This protein binds this small molecule.
Small molecule (SMILES): CC(=O)N[C@@H]1[C@@H](O)[C@H](O)[C@@H](CO)O[C@H]1O

Sequence of chain 1.A:
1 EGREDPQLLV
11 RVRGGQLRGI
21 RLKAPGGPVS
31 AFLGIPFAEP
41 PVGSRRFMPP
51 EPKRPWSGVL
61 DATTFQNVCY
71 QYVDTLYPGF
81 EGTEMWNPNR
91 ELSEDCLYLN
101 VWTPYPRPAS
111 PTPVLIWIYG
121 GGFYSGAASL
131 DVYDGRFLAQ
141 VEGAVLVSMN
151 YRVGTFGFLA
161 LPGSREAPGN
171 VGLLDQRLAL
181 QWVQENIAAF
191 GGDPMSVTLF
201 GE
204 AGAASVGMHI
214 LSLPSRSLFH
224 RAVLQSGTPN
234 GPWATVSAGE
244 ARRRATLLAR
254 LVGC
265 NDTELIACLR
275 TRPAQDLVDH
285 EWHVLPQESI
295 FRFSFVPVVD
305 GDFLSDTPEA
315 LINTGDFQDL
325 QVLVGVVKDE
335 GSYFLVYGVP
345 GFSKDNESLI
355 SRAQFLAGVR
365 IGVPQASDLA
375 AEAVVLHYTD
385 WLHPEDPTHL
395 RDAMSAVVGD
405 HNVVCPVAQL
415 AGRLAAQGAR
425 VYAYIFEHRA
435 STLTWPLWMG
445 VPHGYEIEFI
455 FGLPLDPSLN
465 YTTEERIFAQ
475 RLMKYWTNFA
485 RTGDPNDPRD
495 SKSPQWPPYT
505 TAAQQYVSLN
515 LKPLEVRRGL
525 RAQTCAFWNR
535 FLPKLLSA

Binding-site contacts:
Ligand atom O7 contacts residue ASN350 of chain 1.A at 3.9 Å.
Ligand atom O5 contacts residue ASN350 of chain 1.A at 2.4 Å (h-bond).
Ligand atom C1 contacts residue SER347 of chain 1.A at 4.2 Å.
Ligand atom C5 contacts residue ASN350 of chain 1.A at 3.7 Å.
Ligand atom C3 contacts residue GLY345 of chain 1.A at 4.2 Å.
Ligand atom C6 contacts residue SER347 of chain 1.A at 4.1 Å.
Ligand atom C1 contacts residue GLY345 of chain 1.A at 4.4 Å.
Ligand atom O5 contacts residue SER347 of chain 1.A at 3.7 Å.
Ligand atom C7 contacts residue ASN350 of chain 1.A at 4.0 Å.
Ligand atom C1 contacts residue ASN350 of chain 1.A at 1.5 Å.
Ligand atom C2 contacts residue ASN350 of chain 1.A at 2.6 Å.
Ligand atom C5 contacts residue SER347 of chain 1.A at 4.1 Å.
Ligand atom C8 contacts residue LEU353 of chain 1.A at 4.3 Å (hydrophobic).
Ligand atom C3 contacts residue ASN350 of chain 1.A at 4.0 Å.
Ligand atom N2 contacts residue ASN350 of chain 1.A at 3.1 Å (h-bond).
Ligand atom C5 contacts residue GLY345 of chain 1.A at 4.2 Å.
Ligand atom N2 contacts residue GLY345 of chain 1.A at 4.4 Å.
Ligand atom C6 contacts residue PHE346 of chain 1.A at 4.2 Å (hydrophobic).
Ligand atom O4 contacts residue GLY345 of chain 1.A at 4.2 Å.
Ligand atom C4 contacts residue ASN350 of chain 1.A at 4.3 Å.